Sequence of chain 1.F:
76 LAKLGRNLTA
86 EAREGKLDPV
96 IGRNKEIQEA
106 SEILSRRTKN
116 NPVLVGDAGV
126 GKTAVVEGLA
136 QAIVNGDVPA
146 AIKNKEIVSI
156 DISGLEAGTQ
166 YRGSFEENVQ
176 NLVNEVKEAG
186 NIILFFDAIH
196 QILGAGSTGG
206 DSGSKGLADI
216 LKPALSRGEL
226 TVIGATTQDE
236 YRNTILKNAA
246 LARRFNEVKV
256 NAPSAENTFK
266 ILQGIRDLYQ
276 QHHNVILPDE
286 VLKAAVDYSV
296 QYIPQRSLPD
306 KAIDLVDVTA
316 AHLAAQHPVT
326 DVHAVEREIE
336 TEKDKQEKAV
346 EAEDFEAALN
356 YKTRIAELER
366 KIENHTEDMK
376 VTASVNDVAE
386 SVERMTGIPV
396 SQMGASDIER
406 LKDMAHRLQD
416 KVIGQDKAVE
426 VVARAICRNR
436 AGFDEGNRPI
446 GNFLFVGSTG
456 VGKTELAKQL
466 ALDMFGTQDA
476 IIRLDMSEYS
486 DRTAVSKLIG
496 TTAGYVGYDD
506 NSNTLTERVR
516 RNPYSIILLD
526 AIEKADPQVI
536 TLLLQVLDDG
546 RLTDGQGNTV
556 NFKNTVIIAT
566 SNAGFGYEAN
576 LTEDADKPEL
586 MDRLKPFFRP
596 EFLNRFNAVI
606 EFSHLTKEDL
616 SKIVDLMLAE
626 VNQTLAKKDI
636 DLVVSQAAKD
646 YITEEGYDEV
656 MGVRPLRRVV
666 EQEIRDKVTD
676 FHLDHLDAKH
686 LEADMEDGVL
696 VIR

Binding-site contacts:
Ligand atom N7 contacts residue GLU460 of chain 1.F at 3.5 Å.
Ligand atom PG contacts residue MG1 of chain 1.LA at 3.2 Å.
Ligand atom N6 contacts residue ILE418 of chain 1.F at 2.2 Å (h-bond).
Ligand atom N9 contacts residue GLY457 of chain 1.F at 3.6 Å.
Ligand atom N1 contacts residue GLN420 of chain 1.F at 3.5 Å (h-bond).
Ligand atom O4' contacts residue GLY457 of chain 1.F at 3.0 Å (h-bond).
Ligand atom O2B contacts residue MG1 of chain 1.LA at 2.5 Å.
Ligand atom C2 contacts residue VAL456 of chain 1.F at 3.1 Å (hydrophobic).
Ligand atom N7 contacts residue VAL417 of chain 1.F at 3.8 Å.
Ligand atom O2B contacts residue LYS458 of chain 1.F at 3.5 Å (salt-bridge).
Ligand atom C4 contacts residue VAL456 of chain 1.F at 3.4 Å (hydrophobic).
Ligand atom S1G contacts residue LYS458 of chain 1.F at 3.5 Å.
Ligand atom O2B contacts residue THR454 of chain 1.F at 2.4 Å (h-bond).
Ligand atom C4' contacts residue GLY457 of chain 1.F at 3.7 Å.
Ligand atom O4' contacts residue VAL658 of chain 1.F at 3.5 Å.
Ligand atom C5' contacts residue GLY457 of chain 1.F at 3.4 Å.
Ligand atom C1' contacts residue GLY457 of chain 1.F at 3.7 Å.
Ligand atom C2' contacts residue GLU460 of chain 1.F at 3.1 Å.
Ligand atom O2B contacts residue GLY455 of chain 1.F at 3.8 Å.
Ligand atom PB contacts residue MG1 of chain 1.LA at 2.8 Å.
Ligand atom C6 contacts residue ILE418 of chain 1.F at 3.4 Å (hydrophobic).
Ligand atom O3B contacts residue MG1 of chain 1.LA at 2.2 Å.
Ligand atom N3 contacts residue VAL456 of chain 1.F at 3.2 Å.
Ligand atom C8 contacts residue GLU460 of chain 1.F at 3.0 Å.
Ligand atom O3B contacts residue THR459 of chain 1.F at 3.3 Å.
Ligand atom C5 contacts residue VAL456 of chain 1.F at 3.5 Å (hydrophobic).
Ligand atom N7 contacts residue ILE418 of chain 1.F at 3.5 Å (h-bond).
Ligand atom N1 contacts residue VAL456 of chain 1.F at 3.2 Å (h-bond).
Ligand atom C4 contacts residue GLY457 of chain 1.F at 3.5 Å.
Ligand atom S1G contacts residue THR454 of chain 1.F at 3.5 Å.
Ligand atom C4' contacts residue VAL658 of chain 1.F at 3.7 Å (hydrophobic).
Ligand atom C6 contacts residue VAL456 of chain 1.F at 3.4 Å (hydrophobic).
Ligand atom N3 contacts residue GLY457 of chain 1.F at 3.3 Å (h-bond).
Ligand atom S1G contacts residue MG1 of chain 1.LA at 3.1 Å.
Ligand atom N6 contacts residue GLN420 of chain 1.F at 3.2 Å (h-bond).
Ligand atom O3A contacts residue MG1 of chain 1.LA at 3.5 Å.
Ligand atom C1' contacts residue ILE618 of chain 1.F at 3.6 Å (hydrophobic).
Ligand atom O2G contacts residue THR454 of chain 1.F at 3.1 Å.
Ligand atom C6 contacts residue GLN420 of chain 1.F at 3.5 Å.
Ligand atom O2' contacts residue GLU460 of chain 1.F at 3.0 Å (salt-bridge).

The small molecule below binds the protein below.
Small molecule (SMILES): Nc1ncnc2c1ncn2[C@@H]1O[C@H](COP(=O)(O)OP(=O)(O)OP(O)(O)=S)[C@@H](O)[C@H]1O